Binding-site contacts:
Ligand atom N2 contacts residue ASN162 of chain 1.B at 2.8 Å (h-bond).
Ligand atom O5 contacts residue SER161 of chain 1.B at 3.7 Å.
Ligand atom O5 contacts residue ASN162 of chain 1.B at 2.5 Å (h-bond).
Ligand atom C5 contacts residue ASN162 of chain 1.B at 3.7 Å.
Ligand atom O7 contacts residue PRO159 of chain 1.B at 3.8 Å.
Ligand atom C7 contacts residue ASN162 of chain 1.B at 3.7 Å.
Ligand atom C1 contacts residue SER161 of chain 1.B at 4.4 Å.
Ligand atom C4 contacts residue ASN162 of chain 1.B at 4.3 Å.
Ligand atom O6 contacts residue ASN162 of chain 1.B at 4.1 Å.
Ligand atom C2 contacts residue ASN162 of chain 1.B at 2.4 Å.
Ligand atom O7 contacts residue ASN162 of chain 1.B at 3.7 Å.
Ligand atom C1 contacts residue ASN162 of chain 1.B at 1.4 Å.
Ligand atom C3 contacts residue ASN162 of chain 1.B at 3.8 Å.

This small molecule binds to this protein.
Small molecule (SMILES): CC(=O)N[C@@H]1[C@@H](O)[C@H](O)[C@@H](CO)O[C@H]1O

Sequence of chain 1.B:
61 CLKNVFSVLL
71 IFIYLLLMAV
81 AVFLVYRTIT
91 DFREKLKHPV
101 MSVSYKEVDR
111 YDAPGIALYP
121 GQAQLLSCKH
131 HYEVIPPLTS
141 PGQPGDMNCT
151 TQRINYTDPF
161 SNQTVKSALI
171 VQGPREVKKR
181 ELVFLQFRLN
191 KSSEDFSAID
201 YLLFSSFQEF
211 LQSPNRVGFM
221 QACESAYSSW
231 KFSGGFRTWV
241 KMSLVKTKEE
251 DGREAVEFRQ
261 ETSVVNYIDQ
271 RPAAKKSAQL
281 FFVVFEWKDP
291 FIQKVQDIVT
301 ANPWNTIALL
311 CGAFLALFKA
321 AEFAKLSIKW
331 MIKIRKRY